Sequence of chain 1.A:
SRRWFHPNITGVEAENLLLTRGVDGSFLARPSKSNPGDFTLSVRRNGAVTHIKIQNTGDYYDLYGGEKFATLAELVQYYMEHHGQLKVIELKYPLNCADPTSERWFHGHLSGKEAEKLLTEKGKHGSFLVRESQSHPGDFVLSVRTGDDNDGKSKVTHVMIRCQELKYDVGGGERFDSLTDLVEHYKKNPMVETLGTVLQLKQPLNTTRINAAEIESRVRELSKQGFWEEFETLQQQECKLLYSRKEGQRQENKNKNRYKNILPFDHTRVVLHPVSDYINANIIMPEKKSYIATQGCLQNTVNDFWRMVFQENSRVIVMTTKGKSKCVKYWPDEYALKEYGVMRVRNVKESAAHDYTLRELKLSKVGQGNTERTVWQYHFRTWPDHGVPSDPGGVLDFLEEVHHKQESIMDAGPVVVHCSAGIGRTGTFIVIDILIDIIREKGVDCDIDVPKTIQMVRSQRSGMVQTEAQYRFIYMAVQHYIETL

A protein and the small-molecule ligand that binds it are described below.
Small molecule (SMILES): Cc1csc([C@@]2(CN)[C@@H]3CCN(c4cnc5c(-c6cccc(Cl)c6Cl)[nH]nc5n4)C[C@@H]32)n1

Binding-site contacts:
Ligand atom CL8 contacts residue ARG112 of chain 1.A at 3.6 Å.
Ligand atom N10 contacts residue PRO492 of chain 1.A at 3.3 Å.
Ligand atom C16 contacts residue THR220 of chain 1.A at 3.5 Å.
Ligand atom C22 contacts residue PHE114 of chain 1.A at 3.2 Å (hydrophobic).
Ligand atom C23 contacts residue ARG112 of chain 1.A at 3.6 Å.
Ligand atom C4 contacts residue LYS493 of chain 1.A at 3.6 Å.
Ligand atom N27 contacts residue GLU111 of chain 1.A at 2.8 Å (salt-bridge).
Ligand atom N17 contacts residue ARG112 of chain 1.A at 3.2 Å (salt-bridge).
Ligand atom N11 contacts residue LEU255 of chain 1.A at 3.6 Å (h-bond).
Ligand atom C30 contacts residue GLU250 of chain 1.A at 3.2 Å.
Ligand atom C2 contacts residue ARG112 of chain 1.A at 3.6 Å.
Ligand atom CL8 contacts residue GLN258 of chain 1.A at 3.4 Å.
Ligand atom C31 contacts residue THR109 of chain 1.A at 3.5 Å.
Ligand atom C13 contacts residue THR254 of chain 1.A at 3.4 Å.
Ligand atom C32 contacts residue GLU250 of chain 1.A at 3.2 Å.
Ligand atom N11 contacts residue THR254 of chain 1.A at 3.5 Å.
Ligand atom C26 contacts residue THR254 of chain 1.A at 3.3 Å.
Ligand atom C24 contacts residue THR219 of chain 1.A at 3.4 Å.
Ligand atom CL1 contacts residue GLN496 of chain 1.A at 3.5 Å.
Ligand atom C5 contacts residue THR220 of chain 1.A at 3.5 Å.
Ligand atom N27 contacts residue THR109 of chain 1.A at 2.7 Å (h-bond).
Ligand atom C23 contacts residue PHE114 of chain 1.A at 3.1 Å (hydrophobic).
Ligand atom C18 contacts residue ARG112 of chain 1.A at 3.7 Å.
Ligand atom N17 contacts residue THR220 of chain 1.A at 3.5 Å.
Ligand atom N27 contacts residue THR254 of chain 1.A at 3.7 Å.
Ligand atom C18 contacts residue THR220 of chain 1.A at 3.7 Å.
Ligand atom C6 contacts residue ARG112 of chain 1.A at 3.6 Å.
Ligand atom C25 contacts residue PHE114 of chain 1.A at 3.5 Å (hydrophobic).
Ligand atom N11 contacts residue GLU251 of chain 1.A at 2.7 Å (salt-bridge).
Ligand atom CL8 contacts residue LEU255 of chain 1.A at 3.6 Å.
Ligand atom C5 contacts residue ARG112 of chain 1.A at 3.5 Å.
Ligand atom C26 contacts residue THR109 of chain 1.A at 3.5 Å.
Ligand atom C3 contacts residue ARG112 of chain 1.A at 3.6 Å.
Ligand atom C31 contacts residue GLU250 of chain 1.A at 3.2 Å.
Ligand atom N27 contacts residue PHE114 of chain 1.A at 2.7 Å (h-bond).
Ligand atom N14 contacts residue THR254 of chain 1.A at 3.5 Å.
Ligand atom C13 contacts residue GLU251 of chain 1.A at 3.6 Å.
Ligand atom C7 contacts residue ARG112 of chain 1.A at 3.4 Å.
Ligand atom S33 contacts residue GLU250 of chain 1.A at 3.6 Å.
Ligand atom C26 contacts residue PHE114 of chain 1.A at 3.6 Å (hydrophobic).